A small-molecule ligand and the protein it binds are described below.
Small molecule (SMILES): CC(=O)N[C@H]1[C@H](O[C@H]2[C@H](O)[C@@H](NC(C)=O)CO[C@@H]2CO)O[C@H](CO)[C@@H](O)[C@@H]1O

Sequence of chain 3.D:
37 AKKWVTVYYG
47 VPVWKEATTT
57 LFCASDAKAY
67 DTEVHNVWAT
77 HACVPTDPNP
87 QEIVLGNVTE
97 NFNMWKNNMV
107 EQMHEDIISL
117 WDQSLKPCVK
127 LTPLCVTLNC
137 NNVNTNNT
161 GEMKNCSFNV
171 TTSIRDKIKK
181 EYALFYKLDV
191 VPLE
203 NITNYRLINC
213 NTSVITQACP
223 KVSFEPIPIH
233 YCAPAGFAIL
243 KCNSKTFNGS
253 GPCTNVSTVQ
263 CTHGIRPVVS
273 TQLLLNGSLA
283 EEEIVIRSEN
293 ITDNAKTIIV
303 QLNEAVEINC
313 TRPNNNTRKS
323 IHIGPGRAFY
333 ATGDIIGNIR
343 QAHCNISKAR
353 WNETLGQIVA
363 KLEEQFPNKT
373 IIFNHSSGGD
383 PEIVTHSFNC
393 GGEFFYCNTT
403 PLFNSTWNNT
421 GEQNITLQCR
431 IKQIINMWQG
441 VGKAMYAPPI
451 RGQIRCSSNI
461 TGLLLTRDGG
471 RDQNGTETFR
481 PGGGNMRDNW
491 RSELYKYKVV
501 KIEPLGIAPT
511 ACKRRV

Binding-site contacts:
Ligand atom C7 contacts residue VAL90 of chain 3.D at 4.2 Å (hydrophobic).
Ligand atom O3 contacts residue VAL90 of chain 3.D at 3.6 Å.
Ligand atom C8 contacts residue VAL258 of chain 3.D at 4.1 Å (hydrophobic).
Ligand atom O6 contacts residue GLU88 of chain 3.D at 3.5 Å (salt-bridge).
Ligand atom C1 contacts residue ASN245 of chain 3.D at 3.7 Å.
Ligand atom C8 contacts residue LYS243 of chain 3.D at 3.1 Å.
Ligand atom O3 contacts residue ASN245 of chain 3.D at 4.2 Å.
Ligand atom N2 contacts residue ASN257 of chain 3.D at 2.7 Å (h-bond).
Ligand atom C8 contacts residue CYS244 of chain 3.D at 4.0 Å (hydrophobic).
Ligand atom O7 contacts residue SER259 of chain 3.D at 3.4 Å.
Ligand atom C7 contacts residue SER259 of chain 3.D at 3.5 Å.
Ligand atom O7 contacts residue LYS243 of chain 3.D at 4.4 Å.
Ligand atom C3 contacts residue ASN245 of chain 3.D at 4.0 Å.
Ligand atom C1 contacts residue ASN257 of chain 3.D at 1.5 Å.
Ligand atom C2 contacts residue ASN245 of chain 3.D at 4.1 Å.
Ligand atom C8 contacts residue SER259 of chain 3.D at 3.0 Å.
Ligand atom C3 contacts residue VAL90 of chain 3.D at 4.5 Å (hydrophobic).
Ligand atom O7 contacts residue VAL90 of chain 3.D at 3.6 Å.
Ligand atom N2 contacts residue ASN245 of chain 3.D at 3.0 Å.
Ligand atom C3 contacts residue ASN257 of chain 3.D at 3.8 Å.
Ligand atom C4 contacts residue ASN257 of chain 3.D at 4.3 Å.
Ligand atom C2 contacts residue VAL90 of chain 3.D at 4.4 Å (hydrophobic).
Ligand atom C7 contacts residue ASN245 of chain 3.D at 2.9 Å.
Ligand atom C7 contacts residue ASN257 of chain 3.D at 3.6 Å.
Ligand atom C5 contacts residue ASN257 of chain 3.D at 3.6 Å.
Ligand atom O7 contacts residue ASN245 of chain 3.D at 3.2 Å.
Ligand atom C8 contacts residue ASN245 of chain 3.D at 2.9 Å.
Ligand atom C8 contacts residue ASN257 of chain 3.D at 2.9 Å.
Ligand atom C2 contacts residue ASN257 of chain 3.D at 2.6 Å.
Ligand atom O5 contacts residue ASN257 of chain 3.D at 2.5 Å (h-bond).